Sequence of chain 2.B:
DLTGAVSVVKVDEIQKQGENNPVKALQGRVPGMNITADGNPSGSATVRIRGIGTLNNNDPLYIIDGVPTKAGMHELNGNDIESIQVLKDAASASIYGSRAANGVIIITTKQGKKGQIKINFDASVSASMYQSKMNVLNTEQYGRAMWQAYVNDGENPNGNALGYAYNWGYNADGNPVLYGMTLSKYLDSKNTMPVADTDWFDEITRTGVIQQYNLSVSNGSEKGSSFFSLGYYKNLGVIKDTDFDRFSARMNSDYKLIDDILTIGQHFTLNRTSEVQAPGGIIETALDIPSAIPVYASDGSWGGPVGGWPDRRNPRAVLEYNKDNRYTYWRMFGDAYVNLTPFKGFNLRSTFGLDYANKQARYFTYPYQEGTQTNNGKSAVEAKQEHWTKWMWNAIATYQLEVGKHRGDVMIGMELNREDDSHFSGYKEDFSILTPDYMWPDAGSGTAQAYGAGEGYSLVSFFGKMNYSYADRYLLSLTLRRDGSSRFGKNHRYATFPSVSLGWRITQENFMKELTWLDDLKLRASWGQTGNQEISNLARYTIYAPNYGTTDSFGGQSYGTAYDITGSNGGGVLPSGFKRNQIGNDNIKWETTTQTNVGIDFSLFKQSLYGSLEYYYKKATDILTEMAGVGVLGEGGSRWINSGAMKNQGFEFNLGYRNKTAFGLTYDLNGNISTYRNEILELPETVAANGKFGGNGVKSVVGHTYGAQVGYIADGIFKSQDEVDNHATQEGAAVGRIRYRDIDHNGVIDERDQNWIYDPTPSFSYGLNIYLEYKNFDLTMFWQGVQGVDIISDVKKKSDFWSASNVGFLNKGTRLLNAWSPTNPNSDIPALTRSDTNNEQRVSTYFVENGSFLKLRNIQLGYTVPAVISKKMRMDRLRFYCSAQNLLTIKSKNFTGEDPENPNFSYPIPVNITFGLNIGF

This small molecule binds to this protein.
Small molecule (SMILES): OC[C@H]1O[C@@](CO)(OC[C@H]2O[C@@](CO)(OC[C@H]3O[C@@](CO)(OC[C@H]4O[C@@](CO[C@]5(CO)O[C@H](CO)[C@@H](O)[C@@H]5O)(OC[C@H]5O[C@@](CO)(OC[C@H]6O[C@](O)(CO)[C@@H](O)[C@@H]6O)[C@@H](O)[C@@H]5O)[C@@H](O)[C@@H]4O)[C@@H](O)[C@@H]3O)[C@@H](O)[C@@H]2O)[C@@H](O)[C@@H]1O

Sequence of chain 2.A:
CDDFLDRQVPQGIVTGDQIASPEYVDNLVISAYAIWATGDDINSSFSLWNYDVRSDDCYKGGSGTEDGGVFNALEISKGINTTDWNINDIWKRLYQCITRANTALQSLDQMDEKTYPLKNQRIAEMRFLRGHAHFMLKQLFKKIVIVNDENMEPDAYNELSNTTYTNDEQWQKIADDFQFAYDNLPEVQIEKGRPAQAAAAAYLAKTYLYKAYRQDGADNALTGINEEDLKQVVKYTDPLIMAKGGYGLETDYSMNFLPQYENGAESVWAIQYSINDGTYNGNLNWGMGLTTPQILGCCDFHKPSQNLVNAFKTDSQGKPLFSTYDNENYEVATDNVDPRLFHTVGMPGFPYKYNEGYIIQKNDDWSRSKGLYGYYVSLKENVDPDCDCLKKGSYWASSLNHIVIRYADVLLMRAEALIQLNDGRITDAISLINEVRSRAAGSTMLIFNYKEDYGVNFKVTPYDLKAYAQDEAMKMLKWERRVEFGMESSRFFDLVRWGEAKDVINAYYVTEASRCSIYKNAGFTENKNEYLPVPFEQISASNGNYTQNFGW

Binding-site contacts:
Ligand atom C1 contacts residue ASP431 of chain 2.B at 3.6 Å.
Ligand atom C3 contacts residue ASP59 of chain 2.A at 3.3 Å.
Ligand atom C1 contacts residue GLU404 of chain 2.B at 3.3 Å.
Ligand atom O5 contacts residue ASN926 of chain 2.B at 3.4 Å (h-bond).
Ligand atom C5 contacts residue ASP431 of chain 2.B at 3.5 Å.
Ligand atom C4 contacts residue ASP85 of chain 2.A at 3.5 Å.
Ligand atom O4 contacts residue ASP59 of chain 2.A at 2.7 Å (salt-bridge).
Ligand atom O4 contacts residue ARG386 of chain 2.A at 2.8 Å (salt-bridge).
Ligand atom O1 contacts residue ASP431 of chain 2.B at 2.8 Å (salt-bridge).
Ligand atom O3 contacts residue TRP103 of chain 2.A at 3.2 Å.
Ligand atom O2 contacts residue ASP408 of chain 2.B at 3.5 Å (salt-bridge).
Ligand atom O3 contacts residue ASP85 of chain 2.A at 3.2 Å (salt-bridge).
Ligand atom O6 contacts residue ASP85 of chain 2.A at 3.2 Å (salt-bridge).
Ligand atom O1 contacts residue ASN61 of chain 2.A at 2.3 Å (h-bond).
Ligand atom O2 contacts residue GLU404 of chain 2.B at 3.2 Å (salt-bridge).
Ligand atom O3 contacts residue ARG386 of chain 2.A at 3.0 Å (salt-bridge).
Ligand atom O3 contacts residue ASN61 of chain 2.A at 2.2 Å (h-bond).
Ligand atom C3 contacts residue ASN61 of chain 2.A at 3.2 Å.
Ligand atom C2 contacts residue ASP431 of chain 2.B at 3.2 Å.
Ligand atom O4 contacts residue ASP85 of chain 2.A at 2.8 Å (salt-bridge).
Ligand atom C6 contacts residue ASP431 of chain 2.B at 3.2 Å.
Ligand atom O3 contacts residue ASP431 of chain 2.B at 3.4 Å (salt-bridge).
Ligand atom O1 contacts residue SER412 of chain 2.A at 3.1 Å (h-bond).
Ligand atom C6 contacts residue TYR413 of chain 2.A at 3.6 Å (hydrophobic).
Ligand atom O3 contacts residue ASN926 of chain 2.B at 2.6 Å (h-bond).
Ligand atom C4 contacts residue TRP103 of chain 2.A at 3.5 Å (hydrophobic).
Ligand atom O3 contacts residue PHE674 of chain 2.B at 3.5 Å.
Ligand atom C3 contacts residue ARG386 of chain 2.A at 3.6 Å.
Ligand atom C3 contacts residue THR405 of chain 2.B at 3.4 Å.
Ligand atom C1 contacts residue GLY86 of chain 2.A at 3.5 Å.
Ligand atom O4 contacts residue ASP107 of chain 2.A at 3.4 Å (salt-bridge).
Ligand atom O1 contacts residue PHE674 of chain 2.B at 3.6 Å.
Ligand atom O5 contacts residue ASN61 of chain 2.A at 2.9 Å (h-bond).
Ligand atom O5 contacts residue GLN493 of chain 2.B at 3.5 Å (h-bond).
Ligand atom C5 contacts residue ASN61 of chain 2.A at 3.5 Å.
Ligand atom O5 contacts residue ASP431 of chain 2.B at 2.7 Å (salt-bridge).
Ligand atom O5 contacts residue TYR413 of chain 2.A at 2.9 Å (h-bond).
Ligand atom O3 contacts residue VAL927 of chain 2.B at 3.6 Å.
Ligand atom C4 contacts residue ASP59 of chain 2.A at 3.5 Å.
Ligand atom O3 contacts residue THR405 of chain 2.B at 3.2 Å (h-bond).